Binding-site contacts:
Ligand atom O1 contacts residue PRO424 of chain 1.A at 4.5 Å.
Ligand atom C5 contacts residue GLU473 of chain 1.A at 3.6 Å.
Ligand atom C1 contacts residue PRO424 of chain 1.A at 4.3 Å (hydrophobic).
Ligand atom C6 contacts residue GLU473 of chain 1.A at 3.7 Å.
Ligand atom C4 contacts residue PHE259 of chain 1.B at 4.1 Å (hydrophobic).
Ligand atom N2 contacts residue LYS472 of chain 1.A at 3.5 Å.
Ligand atom O1 contacts residue LYS472 of chain 1.A at 3.7 Å.
Ligand atom C6 contacts residue LYS472 of chain 1.A at 4.1 Å.
Ligand atom C3 contacts residue LYS472 of chain 1.A at 3.8 Å.
Ligand atom C5 contacts residue LYS472 of chain 1.A at 4.0 Å.
Ligand atom C4 contacts residue LYS472 of chain 1.A at 3.6 Å.
Ligand atom O2 contacts residue PRO424 of chain 1.A at 3.4 Å.
Ligand atom O1 contacts residue VAL423 of chain 1.A at 4.0 Å.
Ligand atom C6 contacts residue PRO424 of chain 1.A at 4.0 Å (hydrophobic).
Ligand atom C4 contacts residue ARG258 of chain 1.B at 3.7 Å.
Ligand atom O2 contacts residue VAL423 of chain 1.A at 4.2 Å.
Ligand atom C5 contacts residue PHE259 of chain 1.B at 4.1 Å (hydrophobic).
Ligand atom C4 contacts residue GLU473 of chain 1.A at 4.3 Å.
Ligand atom C2 contacts residue PRO424 of chain 1.A at 3.9 Å (hydrophobic).
Ligand atom C2 contacts residue LYS472 of chain 1.A at 4.2 Å.
Ligand atom C1 contacts residue LYS472 of chain 1.A at 3.9 Å.
Ligand atom C2 contacts residue VAL423 of chain 1.A at 4.3 Å (hydrophobic).
Ligand atom C3 contacts residue GOL1 of chain 1.J at 4.0 Å.
Ligand atom C5 contacts residue ARG258 of chain 1.B at 3.9 Å.

Sequence of chain 1.A:
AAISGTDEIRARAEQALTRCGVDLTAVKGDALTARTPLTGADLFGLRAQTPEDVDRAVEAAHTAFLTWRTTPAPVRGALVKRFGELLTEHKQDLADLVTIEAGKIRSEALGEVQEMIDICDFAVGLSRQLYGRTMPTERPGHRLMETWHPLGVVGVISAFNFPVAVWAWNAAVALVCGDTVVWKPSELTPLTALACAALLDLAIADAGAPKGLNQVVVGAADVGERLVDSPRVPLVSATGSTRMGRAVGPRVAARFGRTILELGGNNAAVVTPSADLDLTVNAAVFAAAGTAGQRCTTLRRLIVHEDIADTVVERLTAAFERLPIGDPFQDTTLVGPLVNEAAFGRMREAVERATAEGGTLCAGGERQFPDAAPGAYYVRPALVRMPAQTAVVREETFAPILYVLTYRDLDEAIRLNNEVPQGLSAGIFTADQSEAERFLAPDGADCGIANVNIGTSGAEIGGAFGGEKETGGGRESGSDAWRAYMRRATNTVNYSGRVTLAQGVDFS

Sequence of chain 1.B:
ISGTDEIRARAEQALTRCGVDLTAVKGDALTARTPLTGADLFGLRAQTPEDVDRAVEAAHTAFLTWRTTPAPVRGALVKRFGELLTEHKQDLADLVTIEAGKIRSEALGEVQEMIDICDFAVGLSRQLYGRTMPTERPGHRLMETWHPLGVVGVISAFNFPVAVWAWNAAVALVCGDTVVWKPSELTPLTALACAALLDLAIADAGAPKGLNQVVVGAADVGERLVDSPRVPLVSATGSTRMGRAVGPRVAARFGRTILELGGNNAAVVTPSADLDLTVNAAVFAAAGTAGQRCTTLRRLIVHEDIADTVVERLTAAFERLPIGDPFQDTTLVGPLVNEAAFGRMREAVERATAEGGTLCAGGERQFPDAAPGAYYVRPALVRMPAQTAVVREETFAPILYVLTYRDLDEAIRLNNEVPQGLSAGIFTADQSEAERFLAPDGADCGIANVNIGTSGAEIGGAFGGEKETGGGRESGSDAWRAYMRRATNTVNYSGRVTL

The small molecule below binds the protein below.
Small molecule (SMILES): O=C(O)c1ccccn1